This protein binds this small molecule.
Small molecule (SMILES): C=CC[N@@+]1(C)CC[C@]23c4c5ccc(O)c4O[C@H]2C(=O)CC[C@@]3(O)[C@H]1C5

Sequence of chain 1.H:
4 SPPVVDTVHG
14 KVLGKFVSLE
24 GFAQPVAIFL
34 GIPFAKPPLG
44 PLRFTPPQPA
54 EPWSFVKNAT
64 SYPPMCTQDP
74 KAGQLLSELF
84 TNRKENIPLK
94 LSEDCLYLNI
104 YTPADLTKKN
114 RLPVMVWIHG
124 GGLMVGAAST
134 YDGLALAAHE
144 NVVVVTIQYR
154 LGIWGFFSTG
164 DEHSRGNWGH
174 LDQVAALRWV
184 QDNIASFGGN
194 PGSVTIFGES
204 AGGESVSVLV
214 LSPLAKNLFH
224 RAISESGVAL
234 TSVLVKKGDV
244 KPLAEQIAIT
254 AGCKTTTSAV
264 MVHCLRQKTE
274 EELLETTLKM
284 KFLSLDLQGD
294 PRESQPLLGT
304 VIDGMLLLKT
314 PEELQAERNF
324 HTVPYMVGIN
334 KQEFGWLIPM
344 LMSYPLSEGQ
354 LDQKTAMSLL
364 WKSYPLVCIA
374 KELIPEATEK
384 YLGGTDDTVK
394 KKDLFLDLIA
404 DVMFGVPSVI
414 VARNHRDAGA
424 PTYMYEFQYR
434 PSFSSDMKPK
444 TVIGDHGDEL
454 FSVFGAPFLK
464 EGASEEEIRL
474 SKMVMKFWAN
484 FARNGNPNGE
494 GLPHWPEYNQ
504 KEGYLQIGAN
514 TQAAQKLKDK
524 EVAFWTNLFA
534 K

Binding-site contacts:
Ligand atom C12 contacts residue GLY125 of chain 1.H at 3.7 Å.
Ligand atom C5 contacts residue SER203 of chain 1.H at 3.8 Å.
Ligand atom C3 contacts residue SER203 of chain 1.H at 3.1 Å.
Ligand atom C13 contacts residue GLY125 of chain 1.H at 3.8 Å.
Ligand atom C2 contacts residue GLU202 of chain 1.H at 3.8 Å.
Ligand atom C4 contacts residue GLY125 of chain 1.H at 3.2 Å.
Ligand atom O3 contacts residue SER203 of chain 1.H at 3.5 Å (h-bond).
Ligand atom O1 contacts residue SER203 of chain 1.H at 2.4 Å.
Ligand atom C2 contacts residue PHE83 of chain 1.H at 3.3 Å (hydrophobic).
Ligand atom C7 contacts residue ILE341 of chain 1.H at 3.3 Å (hydrophobic).
Ligand atom C15 contacts residue GLY125 of chain 1.H at 3.2 Å.
Ligand atom C9 contacts residue LEU344 of chain 1.H at 3.7 Å (hydrophobic).
Ligand atom O4 contacts residue MET345 of chain 1.H at 3.2 Å.
Ligand atom C19 contacts residue LEU344 of chain 1.H at 3.1 Å (hydrophobic).
Ligand atom C6 contacts residue SER203 of chain 1.H at 3.8 Å.
Ligand atom C4 contacts residue SER203 of chain 1.H at 3.1 Å.
Ligand atom O1 contacts residue ALA204 of chain 1.H at 3.8 Å.
Ligand atom C1 contacts residue PHE83 of chain 1.H at 3.8 Å (hydrophobic).
Ligand atom C20 contacts residue LEU286 of chain 1.H at 3.0 Å (hydrophobic).
Ligand atom C1 contacts residue LEU79 of chain 1.H at 3.3 Å (hydrophobic).
Ligand atom O1 contacts residue GLY124 of chain 1.H at 3.0 Å (h-bond).
Ligand atom C17 contacts residue LEU286 of chain 1.H at 3.6 Å (hydrophobic).
Ligand atom C8 contacts residue ILE341 of chain 1.H at 3.2 Å (hydrophobic).
Ligand atom C15 contacts residue LEU286 of chain 1.H at 3.7 Å (hydrophobic).
Ligand atom O2 contacts residue SER203 of chain 1.H at 2.8 Å (h-bond).
Ligand atom C15 contacts residue GLY124 of chain 1.H at 3.4 Å.
Ligand atom C4 contacts residue GLY124 of chain 1.H at 3.5 Å.
Ligand atom O2 contacts residue GLY124 of chain 1.H at 3.8 Å.
Ligand atom C16 contacts residue LEU286 of chain 1.H at 3.4 Å (hydrophobic).
Ligand atom O1 contacts residue GLY123 of chain 1.H at 3.4 Å.
Ligand atom C3 contacts residue GLY125 of chain 1.H at 3.9 Å.
Ligand atom C16 contacts residue GLY124 of chain 1.H at 3.8 Å.
Ligand atom C3 contacts residue GLY124 of chain 1.H at 3.1 Å.
Ligand atom O1 contacts residue GLU202 of chain 1.H at 3.2 Å (salt-bridge).
Ligand atom C18 contacts residue LEU344 of chain 1.H at 3.0 Å (hydrophobic).
Ligand atom C5 contacts residue GLY125 of chain 1.H at 3.5 Å.
Ligand atom C10 contacts residue LEU344 of chain 1.H at 3.1 Å (hydrophobic).
Ligand atom C2 contacts residue GLY124 of chain 1.H at 3.8 Å.
Ligand atom N1 contacts residue LEU286 of chain 1.H at 3.8 Å.
Ligand atom O2 contacts residue GLY125 of chain 1.H at 2.8 Å (h-bond).